Sequence of chain 27.D:
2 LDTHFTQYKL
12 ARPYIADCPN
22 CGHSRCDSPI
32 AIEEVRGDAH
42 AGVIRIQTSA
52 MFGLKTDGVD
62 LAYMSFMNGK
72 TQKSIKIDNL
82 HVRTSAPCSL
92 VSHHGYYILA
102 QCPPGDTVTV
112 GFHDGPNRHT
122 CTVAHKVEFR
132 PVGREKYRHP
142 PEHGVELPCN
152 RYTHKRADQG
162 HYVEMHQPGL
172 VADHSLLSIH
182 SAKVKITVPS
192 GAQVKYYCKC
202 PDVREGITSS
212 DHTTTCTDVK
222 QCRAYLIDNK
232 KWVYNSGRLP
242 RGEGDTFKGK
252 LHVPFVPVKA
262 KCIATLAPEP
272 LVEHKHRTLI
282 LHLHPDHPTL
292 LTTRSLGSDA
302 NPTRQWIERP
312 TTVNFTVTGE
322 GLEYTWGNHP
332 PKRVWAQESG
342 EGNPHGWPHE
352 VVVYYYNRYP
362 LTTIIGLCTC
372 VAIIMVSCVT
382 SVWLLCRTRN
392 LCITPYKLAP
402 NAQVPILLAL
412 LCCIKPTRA

Binding-site contacts:
Ligand atom C2 contacts residue HIS82 of chain 27.D at 4.2 Å.
Ligand atom SAG contacts residue ASN80 of chain 27.D at 4.3 Å.
Ligand atom O5 contacts residue HIS82 of chain 27.H at 3.2 Å (h-bond).
Ligand atom OAB contacts residue ARG119 of chain 27.H at 3.5 Å.
Ligand atom OBE contacts residue HIS82 of chain 27.F at 2.9 Å (h-bond).
Ligand atom SBB contacts residue HIS82 of chain 27.F at 3.5 Å (h-bond).
Ligand atom O3 contacts residue HIS114 of chain 27.D at 3.3 Å (h-bond).
Ligand atom OBC contacts residue HIS114 of chain 27.D at 4.1 Å.
Ligand atom SBG contacts residue HIS82 of chain 27.F at 4.0 Å.
Ligand atom SBG contacts residue HIS114 of chain 27.F at 3.5 Å (h-bond).
Ligand atom C5 contacts residue HIS82 of chain 27.H at 4.0 Å.
Ligand atom C1 contacts residue HIS82 of chain 27.H at 3.7 Å.
Ligand atom N2 contacts residue HIS114 of chain 27.H at 4.1 Å.
Ligand atom O3 contacts residue HIS82 of chain 27.D at 3.9 Å.
Ligand atom OBC contacts residue HIS82 of chain 27.F at 3.2 Å (h-bond).
Ligand atom SBB contacts residue HIS114 of chain 27.D at 4.2 Å.
Ligand atom C3 contacts residue HIS82 of chain 27.D at 4.3 Å.
Ligand atom O4 contacts residue HIS114 of chain 27.D at 3.6 Å.
Ligand atom C6 contacts residue ASN80 of chain 27.D at 3.8 Å.
Ligand atom SAG contacts residue HIS114 of chain 27.H at 4.1 Å.
Ligand atom OBA contacts residue HIS114 of chain 27.D at 3.0 Å (h-bond).
Ligand atom SAG contacts residue HIS82 of chain 27.D at 3.7 Å.
Ligand atom C4 contacts residue ASN80 of chain 27.D at 4.0 Å.
Ligand atom O2 contacts residue HIS82 of chain 27.F at 4.0 Å.
Ligand atom OBA contacts residue HIS82 of chain 27.D at 4.3 Å.
Ligand atom O1 contacts residue HIS114 of chain 27.H at 2.8 Å (h-bond).
Ligand atom O4 contacts residue ASN80 of chain 27.D at 3.1 Å (h-bond).
Ligand atom OAH contacts residue HIS82 of chain 27.D at 3.1 Å (h-bond).
Ligand atom C1 contacts residue HIS114 of chain 27.H at 3.5 Å.
Ligand atom OAB contacts residue HIS114 of chain 27.H at 3.3 Å.
Ligand atom OBF contacts residue HIS114 of chain 27.F at 3.9 Å.
Ligand atom O6B contacts residue ASN80 of chain 27.D at 3.0 Å (h-bond).
Ligand atom OAF contacts residue HIS82 of chain 27.D at 3.2 Å (h-bond).
Ligand atom O1 contacts residue HIS82 of chain 27.H at 3.6 Å.
Ligand atom OBI contacts residue HIS114 of chain 27.F at 3.0 Å (h-bond).
Ligand atom OAH contacts residue ASN80 of chain 27.D at 3.2 Å (h-bond).
Ligand atom OBI contacts residue HIS82 of chain 27.F at 2.9 Å.
Ligand atom OAF contacts residue HIS114 of chain 27.H at 4.1 Å.
Ligand atom OBF contacts residue HIS82 of chain 27.F at 3.9 Å.
Ligand atom OBH contacts residue HIS114 of chain 27.F at 3.1 Å (h-bond).

Sequence of chain 27.F:
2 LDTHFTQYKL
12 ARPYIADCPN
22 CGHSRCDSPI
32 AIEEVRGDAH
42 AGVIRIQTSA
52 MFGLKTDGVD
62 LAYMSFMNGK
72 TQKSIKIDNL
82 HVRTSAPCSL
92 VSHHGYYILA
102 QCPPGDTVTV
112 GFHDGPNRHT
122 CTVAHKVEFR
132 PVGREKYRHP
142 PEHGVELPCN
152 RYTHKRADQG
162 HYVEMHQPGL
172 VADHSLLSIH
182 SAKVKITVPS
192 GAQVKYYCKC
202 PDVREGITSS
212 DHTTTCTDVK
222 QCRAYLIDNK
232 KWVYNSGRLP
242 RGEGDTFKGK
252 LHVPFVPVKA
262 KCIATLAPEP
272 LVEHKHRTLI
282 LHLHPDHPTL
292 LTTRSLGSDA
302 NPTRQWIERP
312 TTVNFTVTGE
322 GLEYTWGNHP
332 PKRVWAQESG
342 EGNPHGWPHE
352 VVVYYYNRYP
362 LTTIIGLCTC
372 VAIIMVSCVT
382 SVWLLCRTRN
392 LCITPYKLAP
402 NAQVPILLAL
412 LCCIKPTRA

This small molecule binds to this protein.
Small molecule (SMILES): O=C(O)[C@@H]1O[C@H](O[C@H]2[C@@H](OS(=O)(=O)O)O[C@@H](O)[C@H](NS(=O)(=O)O)[C@H]2O)[C@@H](OS(=O)(=O)O)[C@H](O)[C@@H]1O

Sequence of chain 27.H:
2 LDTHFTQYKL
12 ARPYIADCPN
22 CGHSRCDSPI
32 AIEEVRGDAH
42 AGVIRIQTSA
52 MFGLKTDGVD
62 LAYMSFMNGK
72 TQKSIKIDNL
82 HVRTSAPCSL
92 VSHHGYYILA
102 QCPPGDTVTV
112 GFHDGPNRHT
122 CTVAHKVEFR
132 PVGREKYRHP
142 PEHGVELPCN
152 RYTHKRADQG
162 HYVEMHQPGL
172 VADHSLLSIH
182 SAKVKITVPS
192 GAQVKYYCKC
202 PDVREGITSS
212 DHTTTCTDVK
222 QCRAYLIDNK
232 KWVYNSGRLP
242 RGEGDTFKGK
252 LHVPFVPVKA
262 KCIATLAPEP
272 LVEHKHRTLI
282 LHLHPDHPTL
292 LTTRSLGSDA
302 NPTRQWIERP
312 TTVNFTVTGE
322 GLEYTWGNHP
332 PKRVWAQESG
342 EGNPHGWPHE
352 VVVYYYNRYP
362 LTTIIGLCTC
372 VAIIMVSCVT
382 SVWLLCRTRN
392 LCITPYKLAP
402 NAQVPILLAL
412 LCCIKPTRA